Binding-site contacts:
Ligand atom O1 contacts residue GLU188 of chain 1.F at 2.9 Å (salt-bridge).
Ligand atom O1 contacts residue ASP212 of chain 1.F at 2.9 Å (salt-bridge).
Ligand atom O3 contacts residue ASP212 of chain 1.F at 3.9 Å.
Ligand atom C2 contacts residue ALA209 of chain 1.F at 3.9 Å (hydrophobic).
Ligand atom O2 contacts residue GLU188 of chain 1.F at 3.4 Å (salt-bridge).
Ligand atom C1 contacts residue MG1 of chain 1.JA at 3.1 Å.
Ligand atom C2 contacts residue MG1 of chain 1.JA at 3.1 Å.
Ligand atom O3 contacts residue THR244 of chain 1.F at 2.5 Å (h-bond).
Ligand atom O3 contacts residue ALA209 of chain 1.F at 3.5 Å.
Ligand atom O4 contacts residue THR244 of chain 1.F at 3.6 Å (h-bond).
Ligand atom C1 contacts residue ASP212 of chain 1.F at 3.8 Å.
Ligand atom O3 contacts residue GLY211 of chain 1.F at 2.9 Å (h-bond).
Ligand atom C1 contacts residue GLU188 of chain 1.F at 3.7 Å.
Ligand atom O2 contacts residue ALA209 of chain 1.F at 4.4 Å.
Ligand atom O3 contacts residue ARG210 of chain 1.F at 3.7 Å.
Ligand atom O1 contacts residue GLY211 of chain 1.F at 3.8 Å.
Ligand atom O2 contacts residue MG1 of chain 1.JA at 2.3 Å.
Ligand atom O2 contacts residue ASP212 of chain 1.F at 4.2 Å.
Ligand atom O1 contacts residue ALA209 of chain 1.F at 3.7 Å.
Ligand atom C1 contacts residue GLY211 of chain 1.F at 3.8 Å.
Ligand atom O4 contacts residue MG1 of chain 1.JA at 4.3 Å.
Ligand atom C2 contacts residue GLU188 of chain 1.F at 3.9 Å.
Ligand atom C1 contacts residue ALA209 of chain 1.F at 3.6 Å (hydrophobic).
Ligand atom O4 contacts residue MET207 of chain 1.F at 4.3 Å.
Ligand atom C2 contacts residue LYS186 of chain 1.F at 3.8 Å.
Ligand atom O2 contacts residue LYS186 of chain 1.F at 2.9 Å (salt-bridge).
Ligand atom C1 contacts residue ARG210 of chain 1.F at 4.5 Å.
Ligand atom O1 contacts residue MG1 of chain 1.JA at 2.3 Å.
Ligand atom O4 contacts residue ARG87 of chain 1.F at 4.0 Å.
Ligand atom O4 contacts residue ALA209 of chain 1.F at 4.3 Å.
Ligand atom C2 contacts residue THR244 of chain 1.F at 4.1 Å.
Ligand atom O4 contacts residue LYS186 of chain 1.F at 4.0 Å.
Ligand atom O3 contacts residue MG1 of chain 1.JA at 4.2 Å.
Ligand atom C1 contacts residue THR244 of chain 1.F at 3.6 Å.
Ligand atom O4 contacts residue MET276 of chain 1.F at 4.2 Å.

This protein binds this small molecule.
Small molecule (SMILES): O=C([O-])C(=O)[O-]

Sequence of chain 1.F:
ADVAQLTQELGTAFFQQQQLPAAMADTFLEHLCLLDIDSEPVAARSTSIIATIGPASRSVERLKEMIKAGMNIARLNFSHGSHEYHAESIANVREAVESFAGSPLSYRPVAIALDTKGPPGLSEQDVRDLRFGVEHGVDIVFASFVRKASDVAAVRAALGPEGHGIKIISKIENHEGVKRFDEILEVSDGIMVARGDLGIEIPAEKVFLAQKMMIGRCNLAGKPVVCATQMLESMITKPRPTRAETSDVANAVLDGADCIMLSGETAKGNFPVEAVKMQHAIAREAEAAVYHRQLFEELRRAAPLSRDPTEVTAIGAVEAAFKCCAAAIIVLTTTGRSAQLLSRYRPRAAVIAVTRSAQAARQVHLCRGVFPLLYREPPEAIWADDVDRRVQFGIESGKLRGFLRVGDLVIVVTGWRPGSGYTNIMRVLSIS